Binding-site contacts:
Ligand atom CE1 contacts residue THR445 of chain 10.A at 3.3 Å.
Ligand atom CB contacts residue LYS339 of chain 10.A at 2.9 Å.
Ligand atom CE1 contacts residue ARG149 of chain 10.A at 3.6 Å.
Ligand atom CG contacts residue GLU155 of chain 10.A at 3.8 Å.
Ligand atom CG contacts residue TYR244 of chain 10.B at 3.2 Å (hydrophobic).
Ligand atom CG contacts residue LYS339 of chain 10.A at 3.8 Å.
Ligand atom CD contacts residue ARG450 of chain 10.A at 2.9 Å.
Ligand atom O contacts residue ARG149 of chain 10.A at 2.6 Å (salt-bridge).
Ligand atom CG contacts residue ARG450 of chain 10.A at 3.5 Å.
Ligand atom CZ contacts residue HIS446 of chain 10.A at 3.7 Å.
Ligand atom CG contacts residue PRO452 of chain 10.A at 3.5 Å (hydrophobic).
Ligand atom CZ contacts residue ARG149 of chain 10.A at 3.8 Å.
Ligand atom CG2 contacts residue GLU155 of chain 10.A at 3.7 Å.
Ligand atom CE1 contacts residue PRO180 of chain 10.B at 3.2 Å (hydrophobic).
Ligand atom CG2 contacts residue LEU145 of chain 10.A at 3.8 Å (hydrophobic).
Ligand atom C contacts residue ARG149 of chain 10.A at 3.8 Å.
Ligand atom OD1 contacts residue LYS339 of chain 10.A at 2.9 Å (salt-bridge).
Ligand atom OH contacts residue LEU239 of chain 10.B at 3.8 Å.
Ligand atom O contacts residue HIS446 of chain 10.A at 2.8 Å.
Ligand atom CG1 contacts residue PHE451 of chain 10.A at 3.4 Å (hydrophobic).
Ligand atom CZ contacts residue THR445 of chain 10.A at 3.4 Å.
Ligand atom ND2 contacts residue GLU155 of chain 10.A at 3.1 Å (salt-bridge).
Ligand atom CE2 contacts residue MET179 of chain 10.B at 3.9 Å (hydrophobic).
Ligand atom CZ contacts residue ASP172 of chain 10.B at 3.6 Å.
Ligand atom C contacts residue HIS446 of chain 10.A at 3.4 Å.
Ligand atom O contacts residue ARG450 of chain 10.A at 3.3 Å (salt-bridge).
Ligand atom OD2 contacts residue LYS339 of chain 10.A at 3.6 Å.
Ligand atom OD1 contacts residue GLU155 of chain 10.A at 3.8 Å.
Ligand atom CG1 contacts residue GLU155 of chain 10.A at 3.8 Å.
Ligand atom CE2 contacts residue HIS446 of chain 10.A at 3.5 Å.
Ligand atom CE2 contacts residue MET179 of chain 10.B at 3.7 Å (hydrophobic).
Ligand atom CB contacts residue GLN245 of chain 10.B at 3.6 Å.
Ligand atom N contacts residue LYS328 of chain 10.B at 3.8 Å.
Ligand atom CG1 contacts residue ARG450 of chain 10.A at 3.4 Å.
Ligand atom OH contacts residue THR445 of chain 10.A at 3.2 Å.
Ligand atom OH contacts residue HIS446 of chain 10.A at 3.1 Å (h-bond).
Ligand atom CB contacts residue ARG450 of chain 10.A at 3.6 Å.
Ligand atom OH contacts residue MET179 of chain 10.B at 3.3 Å (h-bond).
Ligand atom CA contacts residue LYS339 of chain 10.A at 3.1 Å.
Ligand atom CD1 contacts residue PRO180 of chain 10.B at 3.4 Å (hydrophobic).

Sequence of chain 10.A:
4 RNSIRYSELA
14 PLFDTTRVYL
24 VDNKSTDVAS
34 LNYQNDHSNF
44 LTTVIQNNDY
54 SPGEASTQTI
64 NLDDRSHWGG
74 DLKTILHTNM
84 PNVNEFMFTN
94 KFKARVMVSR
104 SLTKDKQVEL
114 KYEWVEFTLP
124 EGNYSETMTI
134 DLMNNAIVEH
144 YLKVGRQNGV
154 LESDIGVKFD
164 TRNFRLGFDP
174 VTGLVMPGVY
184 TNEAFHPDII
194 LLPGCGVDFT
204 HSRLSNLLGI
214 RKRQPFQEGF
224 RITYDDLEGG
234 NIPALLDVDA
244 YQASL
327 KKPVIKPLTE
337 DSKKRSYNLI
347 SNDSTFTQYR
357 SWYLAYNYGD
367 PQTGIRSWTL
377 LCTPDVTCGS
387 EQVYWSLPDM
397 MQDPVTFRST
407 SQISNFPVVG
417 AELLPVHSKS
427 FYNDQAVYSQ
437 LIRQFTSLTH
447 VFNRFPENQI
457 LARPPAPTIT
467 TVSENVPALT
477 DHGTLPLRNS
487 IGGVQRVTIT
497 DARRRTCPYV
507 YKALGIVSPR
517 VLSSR

Sequence of chain 10.B:
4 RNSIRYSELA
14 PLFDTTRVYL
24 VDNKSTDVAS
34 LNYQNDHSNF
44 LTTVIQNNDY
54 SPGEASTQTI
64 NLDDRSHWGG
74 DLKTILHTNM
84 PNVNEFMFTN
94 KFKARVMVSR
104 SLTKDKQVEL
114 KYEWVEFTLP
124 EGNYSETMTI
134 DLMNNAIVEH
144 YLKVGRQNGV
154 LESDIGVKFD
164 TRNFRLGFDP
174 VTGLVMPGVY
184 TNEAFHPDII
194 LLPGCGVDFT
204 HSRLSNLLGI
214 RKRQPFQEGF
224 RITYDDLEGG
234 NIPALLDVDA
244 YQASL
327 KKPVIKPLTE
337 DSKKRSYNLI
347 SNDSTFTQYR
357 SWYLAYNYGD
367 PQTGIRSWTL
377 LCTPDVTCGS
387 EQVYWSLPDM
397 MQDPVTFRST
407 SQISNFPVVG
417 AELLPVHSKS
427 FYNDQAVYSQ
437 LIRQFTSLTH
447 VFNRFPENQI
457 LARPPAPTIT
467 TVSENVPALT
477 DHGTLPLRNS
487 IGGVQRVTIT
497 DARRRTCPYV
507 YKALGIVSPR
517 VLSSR

A protein and the small-molecule ligand that binds it are described below.
Small molecule (SMILES): CC(C)[C@H](NC(=O)[C@@H]1CCCN1C(=O)[C@H](CC(N)=O)NC(=O)[C@H](Cc1ccccc1)NC(=O)[C@@H](N)[C@@H](C)O)C(=O)N[C@@H](Cc1ccc(O)cc1)C(=O)N1CCC[C@H]1C(=O)N[C@@H](Cc1ccc(O)cc1)C(=O)N[C@@H](CC(=O)O)C(=O)N[C@H](C=O)[C@@H](C)O